Binding-site contacts:
Ligand atom O7 contacts residue ASN1134 of chain 1.C at 3.4 Å (h-bond).
Ligand atom C7 contacts residue ASN1134 of chain 1.C at 3.5 Å.
Ligand atom O5 contacts residue ASN1134 of chain 1.C at 2.5 Å (h-bond).
Ligand atom C2 contacts residue ASN1134 of chain 1.C at 2.9 Å.
Ligand atom C5 contacts residue ASN1134 of chain 1.C at 3.6 Å.
Ligand atom N2 contacts residue ASN1134 of chain 1.C at 3.2 Å (h-bond).
Ligand atom C3 contacts residue ASN1134 of chain 1.C at 4.0 Å.
Ligand atom C1 contacts residue ASN1134 of chain 1.C at 1.6 Å.
Ligand atom C4 contacts residue ASN1134 of chain 1.C at 4.4 Å.

The protein below binds the small molecule below.
Small molecule (SMILES): CC(=O)N[C@H]1[C@H](O[C@H]2[C@H](O)[C@@H](NC(C)=O)CO[C@@H]2CO)O[C@H](CO)[C@@H](O)[C@@H]1O

Sequence of chain 1.C:
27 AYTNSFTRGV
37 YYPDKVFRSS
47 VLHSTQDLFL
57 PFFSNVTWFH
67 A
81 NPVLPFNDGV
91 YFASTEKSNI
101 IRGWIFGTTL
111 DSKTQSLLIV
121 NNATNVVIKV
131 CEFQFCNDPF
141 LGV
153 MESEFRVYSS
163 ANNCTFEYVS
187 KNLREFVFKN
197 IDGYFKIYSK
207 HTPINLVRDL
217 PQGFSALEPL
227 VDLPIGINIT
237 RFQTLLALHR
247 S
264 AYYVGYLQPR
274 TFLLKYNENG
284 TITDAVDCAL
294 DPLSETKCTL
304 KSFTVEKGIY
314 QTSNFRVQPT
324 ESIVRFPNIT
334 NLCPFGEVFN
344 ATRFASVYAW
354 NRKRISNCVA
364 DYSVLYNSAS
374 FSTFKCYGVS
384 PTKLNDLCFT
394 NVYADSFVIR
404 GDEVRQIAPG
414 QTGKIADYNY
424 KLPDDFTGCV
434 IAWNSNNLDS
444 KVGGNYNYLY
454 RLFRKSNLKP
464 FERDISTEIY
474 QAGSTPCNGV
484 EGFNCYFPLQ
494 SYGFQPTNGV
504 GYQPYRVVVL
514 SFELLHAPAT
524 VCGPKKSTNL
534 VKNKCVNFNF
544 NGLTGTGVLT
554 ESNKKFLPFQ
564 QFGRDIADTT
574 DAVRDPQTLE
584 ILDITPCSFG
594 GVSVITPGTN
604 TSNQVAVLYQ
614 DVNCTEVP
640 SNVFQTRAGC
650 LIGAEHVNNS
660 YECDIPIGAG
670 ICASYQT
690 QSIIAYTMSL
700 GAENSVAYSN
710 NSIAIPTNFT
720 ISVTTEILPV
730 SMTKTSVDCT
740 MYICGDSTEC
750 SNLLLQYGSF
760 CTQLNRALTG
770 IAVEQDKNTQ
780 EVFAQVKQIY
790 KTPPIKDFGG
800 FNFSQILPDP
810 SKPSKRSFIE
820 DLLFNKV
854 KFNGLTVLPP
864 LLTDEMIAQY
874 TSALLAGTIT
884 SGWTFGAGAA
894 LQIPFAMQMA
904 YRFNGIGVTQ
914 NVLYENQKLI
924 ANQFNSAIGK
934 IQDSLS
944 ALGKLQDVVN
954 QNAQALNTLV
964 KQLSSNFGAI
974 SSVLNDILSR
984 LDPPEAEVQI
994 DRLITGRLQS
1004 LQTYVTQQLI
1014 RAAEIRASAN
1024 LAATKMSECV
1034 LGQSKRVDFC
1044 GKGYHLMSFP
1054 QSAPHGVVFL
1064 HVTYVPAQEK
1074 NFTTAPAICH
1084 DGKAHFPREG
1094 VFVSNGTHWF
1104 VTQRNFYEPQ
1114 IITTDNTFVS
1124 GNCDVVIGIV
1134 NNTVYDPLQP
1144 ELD